Sequence of chain 1.C:
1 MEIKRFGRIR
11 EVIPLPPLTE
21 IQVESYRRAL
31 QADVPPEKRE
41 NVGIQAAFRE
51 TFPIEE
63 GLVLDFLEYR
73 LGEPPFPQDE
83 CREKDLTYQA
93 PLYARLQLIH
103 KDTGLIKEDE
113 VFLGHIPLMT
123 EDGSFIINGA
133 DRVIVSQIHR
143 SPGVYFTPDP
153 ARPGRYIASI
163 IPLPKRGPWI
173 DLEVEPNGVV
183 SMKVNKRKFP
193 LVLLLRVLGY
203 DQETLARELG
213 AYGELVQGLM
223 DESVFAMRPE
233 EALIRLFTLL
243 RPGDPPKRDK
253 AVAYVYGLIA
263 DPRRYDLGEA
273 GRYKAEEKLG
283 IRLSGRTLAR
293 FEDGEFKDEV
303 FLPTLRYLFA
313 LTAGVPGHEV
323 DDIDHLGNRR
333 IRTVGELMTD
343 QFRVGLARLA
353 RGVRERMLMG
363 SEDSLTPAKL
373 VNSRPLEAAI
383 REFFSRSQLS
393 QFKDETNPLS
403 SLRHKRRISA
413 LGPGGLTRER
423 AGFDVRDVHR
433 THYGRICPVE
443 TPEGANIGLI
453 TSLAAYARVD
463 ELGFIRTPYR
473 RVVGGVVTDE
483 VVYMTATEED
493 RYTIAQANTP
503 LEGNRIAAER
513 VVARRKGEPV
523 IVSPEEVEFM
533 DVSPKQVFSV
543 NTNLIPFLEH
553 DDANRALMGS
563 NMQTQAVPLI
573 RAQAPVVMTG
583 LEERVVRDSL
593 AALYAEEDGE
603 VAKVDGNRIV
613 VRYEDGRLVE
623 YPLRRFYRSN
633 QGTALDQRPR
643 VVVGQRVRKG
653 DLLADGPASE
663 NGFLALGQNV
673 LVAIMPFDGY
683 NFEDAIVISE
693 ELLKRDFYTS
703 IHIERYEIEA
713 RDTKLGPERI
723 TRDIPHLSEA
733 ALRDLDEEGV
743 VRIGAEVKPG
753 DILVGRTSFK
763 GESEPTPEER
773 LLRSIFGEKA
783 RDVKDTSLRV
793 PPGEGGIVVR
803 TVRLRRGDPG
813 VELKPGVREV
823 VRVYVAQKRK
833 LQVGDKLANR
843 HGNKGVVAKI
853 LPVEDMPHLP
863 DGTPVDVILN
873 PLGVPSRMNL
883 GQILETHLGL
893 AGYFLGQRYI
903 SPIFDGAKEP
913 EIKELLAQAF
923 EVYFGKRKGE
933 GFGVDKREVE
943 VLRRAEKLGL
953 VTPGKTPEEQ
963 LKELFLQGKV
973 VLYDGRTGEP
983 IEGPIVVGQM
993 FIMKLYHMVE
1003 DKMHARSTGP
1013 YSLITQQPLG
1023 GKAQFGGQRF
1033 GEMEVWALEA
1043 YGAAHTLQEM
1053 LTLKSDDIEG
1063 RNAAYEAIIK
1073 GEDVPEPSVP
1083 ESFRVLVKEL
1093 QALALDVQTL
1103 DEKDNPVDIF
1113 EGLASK

Binding-site contacts:
Ligand atom O2' contacts residue ASP743 of chain 1.D at 2.8 Å (salt-bridge).
Ligand atom C2' contacts residue ASP743 of chain 1.D at 3.9 Å.
Ligand atom C3' contacts residue MG1 of chain 1.V at 3.2 Å.
Ligand atom C5' contacts residue GLN567 of chain 1.C at 3.8 Å.
Ligand atom O3' contacts residue ASP739 of chain 1.D at 3.8 Å.
Ligand atom OP1 contacts residue ASP741 of chain 1.D at 4.1 Å.
Ligand atom C2' contacts residue MG1 of chain 1.V at 4.0 Å.
Ligand atom OP1 contacts residue LYS846 of chain 1.C at 2.4 Å (salt-bridge).
Ligand atom O3' contacts residue 2TM1 of chain 1.Z at 3.5 Å (h-bond).
Ligand atom O3' contacts residue LYS838 of chain 1.C at 3.5 Å (salt-bridge).
Ligand atom P contacts residue LYS846 of chain 1.C at 3.4 Å.
Ligand atom O3' contacts residue MG1 of chain 1.V at 1.8 Å.
Ligand atom C4' contacts residue MG1 of chain 1.V at 3.9 Å.
Ligand atom OP1 contacts residue LYS838 of chain 1.C at 3.0 Å (salt-bridge).
Ligand atom N6 contacts residue 2TM1 of chain 1.Z at 3.1 Å (h-bond).
Ligand atom O2' contacts residue 2TM1 of chain 1.Z at 3.7 Å.
Ligand atom C6 contacts residue 2TM1 of chain 1.Z at 3.4 Å.
Ligand atom P contacts residue LYS838 of chain 1.C at 3.9 Å.
Ligand atom C3' contacts residue 2TM1 of chain 1.Z at 3.8 Å.
Ligand atom C5 contacts residue 2TM1 of chain 1.Z at 3.8 Å.
Ligand atom C5' contacts residue HIS999 of chain 1.C at 4.0 Å.
Ligand atom O4' contacts residue HIS999 of chain 1.C at 3.8 Å.
Ligand atom C5' contacts residue ASP741 of chain 1.D at 4.0 Å.
Ligand atom C3' contacts residue ASP743 of chain 1.D at 3.7 Å.
Ligand atom O2' contacts residue ARG704 of chain 1.D at 3.0 Å (salt-bridge).
Ligand atom C2' contacts residue 2TM1 of chain 1.Z at 3.2 Å.
Ligand atom N7 contacts residue 2TM1 of chain 1.Z at 3.9 Å.
Ligand atom O3' contacts residue ASP743 of chain 1.D at 2.9 Å (salt-bridge).
Ligand atom N1 contacts residue 2TM1 of chain 1.Z at 3.4 Å (h-bond).
Ligand atom O5' contacts residue GLN567 of chain 1.C at 3.1 Å (h-bond).
Ligand atom C2 contacts residue 2TM1 of chain 1.Z at 3.6 Å.
Ligand atom C4' contacts residue ASP743 of chain 1.D at 3.6 Å.
Ligand atom C2' contacts residue ARG704 of chain 1.D at 3.8 Å.
Ligand atom O3' contacts residue ASP741 of chain 1.D at 3.1 Å (salt-bridge).
Ligand atom O2' contacts residue LYS1004 of chain 1.C at 3.9 Å.
Ligand atom O2' contacts residue MG1 of chain 1.V at 3.8 Å.
Ligand atom O5' contacts residue LYS846 of chain 1.C at 4.0 Å.
Ligand atom OP2 contacts residue LYS846 of chain 1.C at 3.6 Å.
Ligand atom C4' contacts residue HIS999 of chain 1.C at 3.6 Å.
Ligand atom O5' contacts residue HIS999 of chain 1.C at 3.8 Å.

Sequence of chain 1.D:
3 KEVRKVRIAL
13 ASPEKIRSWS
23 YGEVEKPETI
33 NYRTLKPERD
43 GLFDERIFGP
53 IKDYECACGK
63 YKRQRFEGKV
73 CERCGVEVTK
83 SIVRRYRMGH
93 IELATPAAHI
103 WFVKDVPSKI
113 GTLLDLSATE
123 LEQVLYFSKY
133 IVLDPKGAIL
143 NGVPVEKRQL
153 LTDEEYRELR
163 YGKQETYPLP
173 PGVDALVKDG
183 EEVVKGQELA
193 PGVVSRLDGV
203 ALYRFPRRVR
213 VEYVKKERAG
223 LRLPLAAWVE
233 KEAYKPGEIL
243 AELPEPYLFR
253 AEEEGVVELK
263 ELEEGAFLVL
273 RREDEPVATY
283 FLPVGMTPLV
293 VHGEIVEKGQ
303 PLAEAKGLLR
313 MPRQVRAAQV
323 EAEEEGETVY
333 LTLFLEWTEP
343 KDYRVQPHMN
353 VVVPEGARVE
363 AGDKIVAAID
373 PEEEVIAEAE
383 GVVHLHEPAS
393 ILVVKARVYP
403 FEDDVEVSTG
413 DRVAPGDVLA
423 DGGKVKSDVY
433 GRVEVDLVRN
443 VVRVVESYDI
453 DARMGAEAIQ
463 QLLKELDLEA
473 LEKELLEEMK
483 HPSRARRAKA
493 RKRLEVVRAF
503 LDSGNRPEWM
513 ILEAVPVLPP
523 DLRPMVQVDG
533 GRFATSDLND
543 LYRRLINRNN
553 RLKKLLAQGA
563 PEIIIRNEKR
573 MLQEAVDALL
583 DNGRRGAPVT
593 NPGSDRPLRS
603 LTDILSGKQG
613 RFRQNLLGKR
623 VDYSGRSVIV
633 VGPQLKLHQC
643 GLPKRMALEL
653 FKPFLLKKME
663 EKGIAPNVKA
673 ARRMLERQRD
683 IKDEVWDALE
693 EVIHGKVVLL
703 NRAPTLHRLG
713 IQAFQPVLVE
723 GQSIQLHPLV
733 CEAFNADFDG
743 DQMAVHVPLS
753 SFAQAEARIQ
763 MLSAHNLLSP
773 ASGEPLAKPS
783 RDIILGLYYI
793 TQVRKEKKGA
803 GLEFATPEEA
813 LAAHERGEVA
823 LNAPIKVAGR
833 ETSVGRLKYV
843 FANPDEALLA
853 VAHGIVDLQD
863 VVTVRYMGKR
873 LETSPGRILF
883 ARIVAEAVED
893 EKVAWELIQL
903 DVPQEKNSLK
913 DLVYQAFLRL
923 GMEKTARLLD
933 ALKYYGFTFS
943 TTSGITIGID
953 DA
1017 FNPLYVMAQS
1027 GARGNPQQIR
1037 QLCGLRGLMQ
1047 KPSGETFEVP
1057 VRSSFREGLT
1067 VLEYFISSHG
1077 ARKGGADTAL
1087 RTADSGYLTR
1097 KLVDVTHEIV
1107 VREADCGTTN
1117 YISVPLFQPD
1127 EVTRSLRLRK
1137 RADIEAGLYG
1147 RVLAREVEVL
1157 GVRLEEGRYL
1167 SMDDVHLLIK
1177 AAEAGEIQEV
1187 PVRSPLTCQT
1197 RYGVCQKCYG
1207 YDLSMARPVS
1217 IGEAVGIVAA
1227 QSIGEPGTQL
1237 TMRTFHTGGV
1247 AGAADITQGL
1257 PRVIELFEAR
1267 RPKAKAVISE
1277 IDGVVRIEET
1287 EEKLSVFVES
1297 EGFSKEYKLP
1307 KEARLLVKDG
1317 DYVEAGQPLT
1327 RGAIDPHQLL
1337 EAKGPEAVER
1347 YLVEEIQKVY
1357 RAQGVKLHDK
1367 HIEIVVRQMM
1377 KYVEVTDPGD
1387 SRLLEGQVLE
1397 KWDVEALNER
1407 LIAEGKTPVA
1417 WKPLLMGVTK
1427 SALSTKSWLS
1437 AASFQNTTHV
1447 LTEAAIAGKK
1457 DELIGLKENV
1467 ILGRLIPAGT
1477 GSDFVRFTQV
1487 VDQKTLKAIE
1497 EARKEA

This protein binds this small molecule.
Small molecule (SMILES): Nc1nc(=O)c2ncn([C@@H]3O[C@H](CO)[C@@H](O[P](=O)(O)OC[C@H]4O[C@@H](n5cnc6c(N)ncnc65)[C@H](O)[C@@H]4O)[C@H]3O)c2[nH]1